Binding-site contacts:
Ligand atom C6 contacts residue ARG395 of chain 1.A at 3.7 Å.
Ligand atom C1 contacts residue ARG395 of chain 1.A at 3.4 Å.
Ligand atom C10 contacts residue TRP359 of chain 1.A at 4.0 Å (hydrophobic).
Ligand atom C8 contacts residue ARG395 of chain 1.A at 4.2 Å.
Ligand atom C5 contacts residue ARG395 of chain 1.A at 4.0 Å.
Ligand atom C7 contacts residue ARG395 of chain 1.A at 3.6 Å.
Ligand atom O2 contacts residue LEU295 of chain 1.A at 4.1 Å.
Ligand atom C4 contacts residue ARG395 of chain 1.A at 3.7 Å.
Ligand atom O3 contacts residue ARG395 of chain 1.A at 4.0 Å.
Ligand atom C9 contacts residue LEU391 of chain 1.A at 4.5 Å (hydrophobic).
Ligand atom C10 contacts residue ARG395 of chain 1.A at 3.9 Å.
Ligand atom C3 contacts residue ARG395 of chain 1.A at 3.5 Å.
Ligand atom O4 contacts residue ARG395 of chain 1.A at 4.2 Å.
Ligand atom O1 contacts residue LEU295 of chain 1.A at 4.2 Å.
Ligand atom O2 contacts residue LEU391 of chain 1.A at 4.4 Å.
Ligand atom C2 contacts residue ARG395 of chain 1.A at 3.7 Å.

A protein and the small-molecule ligand that binds it are described below.
Small molecule (SMILES): COc1cc(/C=C/C(=O)O)ccc1O

Sequence of chain 1.A:
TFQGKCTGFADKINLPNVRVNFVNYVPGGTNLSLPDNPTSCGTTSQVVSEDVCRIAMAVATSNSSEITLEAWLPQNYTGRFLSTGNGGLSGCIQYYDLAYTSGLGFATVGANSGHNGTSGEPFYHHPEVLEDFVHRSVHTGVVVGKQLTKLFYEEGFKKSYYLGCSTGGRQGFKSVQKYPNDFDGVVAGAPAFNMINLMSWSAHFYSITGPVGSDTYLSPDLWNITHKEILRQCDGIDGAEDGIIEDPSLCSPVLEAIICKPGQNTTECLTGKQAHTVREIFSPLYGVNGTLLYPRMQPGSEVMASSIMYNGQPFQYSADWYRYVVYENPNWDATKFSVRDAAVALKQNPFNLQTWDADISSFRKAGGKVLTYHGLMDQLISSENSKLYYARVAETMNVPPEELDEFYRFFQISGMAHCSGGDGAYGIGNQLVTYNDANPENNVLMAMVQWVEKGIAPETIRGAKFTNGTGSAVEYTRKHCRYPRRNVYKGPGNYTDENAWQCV